Binding-site contacts:
Ligand atom O contacts residue TRP79 of chain 1.D at 3.5 Å.
Ligand atom CB contacts residue TRP99 of chain 1.D at 3.4 Å (hydrophobic).
Ligand atom OAL contacts residue HIS56 of chain 1.D at 3.9 Å.
Ligand atom CAR contacts residue HIS56 of chain 1.D at 3.5 Å.
Ligand atom CAK contacts residue ASN50 of chain 1.D at 3.7 Å.
Ligand atom OE1 contacts residue PHE77 of chain 1.D at 3.7 Å.
Ligand atom CAJ contacts residue ASN50 of chain 1.D at 3.5 Å.
Ligand atom CD contacts residue TRP85 of chain 1.D at 3.7 Å (hydrophobic).
Ligand atom OAS contacts residue HIS56 of chain 1.D at 3.7 Å.
Ligand atom CAQ contacts residue ASN50 of chain 1.D at 3.4 Å.
Ligand atom OE1 contacts residue TRP85 of chain 1.D at 3.8 Å.
Ligand atom C contacts residue PHE77 of chain 1.D at 3.6 Å (hydrophobic).
Ligand atom CD contacts residue PHE77 of chain 1.D at 3.6 Å (hydrophobic).
Ligand atom CG contacts residue TYR101 of chain 1.D at 3.3 Å (hydrophobic).
Ligand atom CD contacts residue TRP79 of chain 1.D at 3.4 Å (hydrophobic).
Ligand atom OAS contacts residue HIS96 of chain 1.D at 3.7 Å.
Ligand atom OAS contacts residue TRP99 of chain 1.D at 3.3 Å.
Ligand atom CD contacts residue TYR101 of chain 1.D at 3.3 Å (hydrophobic).
Ligand atom CAO contacts residue HIS52 of chain 1.D at 3.9 Å.
Ligand atom CAM contacts residue PRO51 of chain 1.D at 3.8 Å (hydrophobic).
Ligand atom OAL contacts residue ASN50 of chain 1.D at 3.2 Å.
Ligand atom CAP contacts residue ASN50 of chain 1.D at 3.4 Å.
Ligand atom CB contacts residue TRP85 of chain 1.D at 3.6 Å (hydrophobic).
Ligand atom OE1 contacts residue SER78 of chain 1.D at 3.5 Å.
Ligand atom CG contacts residue TRP99 of chain 1.D at 3.7 Å (hydrophobic).
Ligand atom O contacts residue PRO51 of chain 1.D at 3.5 Å.
Ligand atom OAL contacts residue TRP99 of chain 1.D at 3.6 Å.
Ligand atom OE1 contacts residue TRP79 of chain 1.D at 3.0 Å (h-bond).
Ligand atom OAT contacts residue HIS56 of chain 1.D at 2.7 Å (h-bond).
Ligand atom CAR contacts residue ASN50 of chain 1.D at 3.5 Å.
Ligand atom OAL contacts residue TRP79 of chain 1.D at 3.8 Å.
Ligand atom OE1 contacts residue TYR101 of chain 1.D at 2.7 Å (h-bond).
Ligand atom C contacts residue TRP79 of chain 1.D at 3.5 Å (hydrophobic).
Ligand atom NE2 contacts residue TRP79 of chain 1.D at 3.3 Å.
Ligand atom CA contacts residue TRP79 of chain 1.D at 3.8 Å (hydrophobic).
Ligand atom OAT contacts residue ASN50 of chain 1.D at 2.8 Å (h-bond).
Ligand atom CG contacts residue TRP79 of chain 1.D at 3.7 Å (hydrophobic).
Ligand atom O contacts residue PHE77 of chain 1.D at 3.6 Å (h-bond).
Ligand atom CG contacts residue TRP85 of chain 1.D at 3.7 Å (hydrophobic).
Ligand atom NE2 contacts residue PHE77 of chain 1.D at 2.8 Å (h-bond).

Sequence of chain 1.D:
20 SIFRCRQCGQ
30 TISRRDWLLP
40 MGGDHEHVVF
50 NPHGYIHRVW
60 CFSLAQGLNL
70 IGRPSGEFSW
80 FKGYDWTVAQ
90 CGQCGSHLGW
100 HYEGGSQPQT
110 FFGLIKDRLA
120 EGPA

A small-molecule ligand and the protein it binds are described below.
Small molecule (SMILES): O=C1CC[C@H](NC(=O)c2ccccc2C(=O)O)C(=O)N1